A protein and the small-molecule ligand that binds it are described below.
Small molecule (SMILES): Cn1ncc(C(=O)NCc2ccccn2)c1C(=O)Nc1ccn2cc(-c3ccccc3)nc2n1

Binding-site contacts:
Ligand atom C33 contacts residue ILE246 of chain 1.B at 3.5 Å (hydrophobic).
Ligand atom C25 contacts residue PRO266 of chain 1.B at 3.4 Å (hydrophobic).
Ligand atom C31 contacts residue THR239 of chain 1.B at 3.2 Å.
Ligand atom C26 contacts residue LYS272 of chain 1.B at 3.4 Å.
Ligand atom C1 contacts residue PHE283 of chain 1.B at 3.4 Å (hydrophobic).
Ligand atom C17 contacts residue GLY279 of chain 1.B at 3.6 Å.
Ligand atom N27 contacts residue PHE283 of chain 1.B at 3.6 Å.
Ligand atom C31 contacts residue ALA243 of chain 1.B at 3.6 Å (hydrophobic).
Ligand atom C33 contacts residue THR242 of chain 1.B at 3.5 Å.
Ligand atom O8 contacts residue PHE283 of chain 1.B at 3.5 Å.
Ligand atom C29 contacts residue GLN280 of chain 1.B at 3.4 Å.
Ligand atom N13 contacts residue GLN280 of chain 1.B at 3.4 Å (h-bond).
Ligand atom N13 contacts residue TYR247 of chain 1.B at 3.5 Å (h-bond).
Ligand atom C18 contacts residue MET267 of chain 1.B at 3.4 Å (hydrophobic).
Ligand atom C32 contacts residue THR242 of chain 1.B at 2.8 Å.
Ligand atom C2 contacts residue ILE246 of chain 1.B at 3.6 Å (hydrophobic).
Ligand atom C20 contacts residue MET267 of chain 1.B at 3.6 Å (hydrophobic).
Ligand atom C19 contacts residue PHE283 of chain 1.B at 3.5 Å (hydrophobic).
Ligand atom C26 contacts residue GLU275 of chain 1.B at 3.4 Å.
Ligand atom C16 contacts residue GLY279 of chain 1.B at 3.4 Å.
Ligand atom C32 contacts residue ALA243 of chain 1.B at 3.4 Å (hydrophobic).
Ligand atom C7 contacts residue ILE246 of chain 1.B at 3.4 Å (hydrophobic).
Ligand atom C12 contacts residue TYR247 of chain 1.B at 3.4 Å (hydrophobic).
Ligand atom N14 contacts residue TYR247 of chain 1.B at 2.6 Å (h-bond).
Ligand atom C12 contacts residue MET267 of chain 1.B at 3.4 Å (hydrophobic).
Ligand atom C24 contacts residue VAL276 of chain 1.B at 3.6 Å (hydrophobic).
Ligand atom O10 contacts residue GLN280 of chain 1.B at 3.1 Å (h-bond).
Ligand atom O8 contacts residue MET267 of chain 1.B at 3.5 Å (h-bond).
Ligand atom C16 contacts residue MET267 of chain 1.B at 3.6 Å (hydrophobic).
Ligand atom N13 contacts residue MET267 of chain 1.B at 3.6 Å (h-bond).
Ligand atom N14 contacts residue MET267 of chain 1.B at 3.6 Å.
Ligand atom C2 contacts residue PHE283 of chain 1.B at 3.5 Å (hydrophobic).
Ligand atom N9 contacts residue PHE283 of chain 1.B at 3.2 Å.
Ligand atom C4 contacts residue PHE283 of chain 1.B at 3.2 Å (hydrophobic).
Ligand atom C34 contacts residue ILE246 of chain 1.B at 3.5 Å (hydrophobic).
Ligand atom C24 contacts residue GLU275 of chain 1.B at 3.6 Å.
Ligand atom C21 contacts residue GLY279 of chain 1.B at 3.6 Å.
Ligand atom C21 contacts residue MET267 of chain 1.B at 3.6 Å (hydrophobic).
Ligand atom C19 contacts residue MET267 of chain 1.B at 3.4 Å (hydrophobic).
Ligand atom C24 contacts residue LYS272 of chain 1.B at 3.5 Å.

Sequence of chain 1.B:
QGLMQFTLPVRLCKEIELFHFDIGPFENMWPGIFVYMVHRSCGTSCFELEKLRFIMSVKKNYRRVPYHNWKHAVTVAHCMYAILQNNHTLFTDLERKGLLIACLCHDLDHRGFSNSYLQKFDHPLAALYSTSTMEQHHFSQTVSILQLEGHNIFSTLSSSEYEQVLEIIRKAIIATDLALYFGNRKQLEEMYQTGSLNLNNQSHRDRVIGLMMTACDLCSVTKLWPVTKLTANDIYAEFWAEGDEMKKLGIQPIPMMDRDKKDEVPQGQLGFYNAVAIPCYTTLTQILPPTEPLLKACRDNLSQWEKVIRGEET